Binding-site contacts:
Ligand atom CAC contacts residue TRP29 of chain 1.B at 3.6 Å (hydrophobic).
Ligand atom CAC contacts residue PRO30 of chain 1.B at 4.1 Å (hydrophobic).
Ligand atom NAO contacts residue VAL94 of chain 1.B at 3.9 Å.
Ligand atom CLA contacts residue MET97 of chain 1.B at 4.1 Å.
Ligand atom CAS contacts residue ASN88 of chain 1.B at 3.1 Å.
Ligand atom CAK contacts residue VAL94 of chain 1.B at 4.1 Å (hydrophobic).
Ligand atom CAB contacts residue TRP29 of chain 1.B at 3.9 Å (hydrophobic).
Ligand atom CAE contacts residue HIS92 of chain 1.B at 3.9 Å.
Ligand atom CAR contacts residue VAL35 of chain 1.B at 4.1 Å (hydrophobic).
Ligand atom NAI contacts residue VAL94 of chain 1.B at 4.0 Å.
Ligand atom CAT contacts residue LEU40 of chain 1.B at 4.1 Å (hydrophobic).
Ligand atom CAU contacts residue LEU40 of chain 1.B at 4.1 Å (hydrophobic).
Ligand atom OAX contacts residue TRP29 of chain 1.B at 3.5 Å.
Ligand atom CLA contacts residue ASP93 of chain 1.B at 3.8 Å.
Ligand atom CBA contacts residue ASN88 of chain 1.B at 3.2 Å.
Ligand atom CAA contacts residue VAL94 of chain 1.B at 3.6 Å (hydrophobic).
Ligand atom CBA contacts residue TYR87 of chain 1.B at 3.4 Å (hydrophobic).
Ligand atom CAC contacts residue MET97 of chain 1.B at 3.8 Å (hydrophobic).
Ligand atom NAP contacts residue CYS84 of chain 1.B at 3.7 Å.
Ligand atom CBB contacts residue TYR87 of chain 1.B at 3.6 Å (hydrophobic).
Ligand atom OBD contacts residue HIS92 of chain 1.B at 3.7 Å.
Ligand atom CAV contacts residue TRP29 of chain 1.B at 4.1 Å (hydrophobic).
Ligand atom CBB contacts residue TYR45 of chain 1.B at 4.1 Å (hydrophobic).
Ligand atom CAB contacts residue VAL94 of chain 1.B at 3.6 Å (hydrophobic).
Ligand atom OBD contacts residue ASN88 of chain 1.B at 3.5 Å (h-bond).
Ligand atom CAF contacts residue VAL94 of chain 1.B at 3.9 Å (hydrophobic).
Ligand atom NAO contacts residue ASN88 of chain 1.B at 3.0 Å (h-bond).
Ligand atom CBC contacts residue VAL42 of chain 1.B at 3.5 Å (hydrophobic).
Ligand atom CAB contacts residue PRO30 of chain 1.B at 3.9 Å (hydrophobic).
Ligand atom CAY contacts residue TRP29 of chain 1.B at 4.0 Å (hydrophobic).
Ligand atom CAF contacts residue HIS92 of chain 1.B at 3.7 Å.
Ligand atom CAR contacts residue PRO30 of chain 1.B at 3.7 Å (hydrophobic).
Ligand atom CAH contacts residue VAL94 of chain 1.B at 3.8 Å (hydrophobic).
Ligand atom CAT contacts residue PRO30 of chain 1.B at 3.4 Å (hydrophobic).
Ligand atom CBC contacts residue LEU40 of chain 1.B at 3.7 Å (hydrophobic).
Ligand atom CAZ contacts residue ASN88 of chain 1.B at 3.9 Å.
Ligand atom NAL contacts residue VAL94 of chain 1.B at 4.0 Å.
Ligand atom CAR contacts residue PHE31 of chain 1.B at 4.0 Å (hydrophobic).
Ligand atom NAP contacts residue ASN88 of chain 1.B at 3.5 Å (h-bond).
Ligand atom CAU contacts residue PRO30 of chain 1.B at 3.6 Å (hydrophobic).

The protein below binds the small molecule below.
Small molecule (SMILES): C=CC[C@@H](C(=O)NCC)[C@@H]1N=C(c2ccc(Cl)cc2)c2cc(OC)ccc2-n2c(C)nnc21

Sequence of chain 1.B:
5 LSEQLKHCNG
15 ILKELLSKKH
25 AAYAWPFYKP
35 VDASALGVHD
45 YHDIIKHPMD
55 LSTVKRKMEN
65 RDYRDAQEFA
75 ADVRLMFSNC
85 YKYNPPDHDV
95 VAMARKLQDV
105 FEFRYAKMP